Sequence of chain 1.E:
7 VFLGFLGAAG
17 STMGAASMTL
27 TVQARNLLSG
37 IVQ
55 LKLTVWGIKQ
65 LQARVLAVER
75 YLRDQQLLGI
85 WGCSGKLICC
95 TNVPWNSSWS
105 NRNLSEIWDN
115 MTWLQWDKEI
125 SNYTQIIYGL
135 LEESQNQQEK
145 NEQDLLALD

A small-molecule ligand and the protein it binds are described below.
Small molecule (SMILES): CC(=O)N[C@@H]1[C@@H](O)[C@H](O)[C@@H](CO)O[C@H]1O

Binding-site contacts:
Ligand atom O6 contacts residue ASN107 of chain 1.E at 4.4 Å.
Ligand atom C7 contacts residue ASN107 of chain 1.E at 3.8 Å.
Ligand atom O5 contacts residue ASN107 of chain 1.E at 2.0 Å (h-bond).
Ligand atom C1 contacts residue ASN107 of chain 1.E at 1.3 Å.
Ligand atom C4 contacts residue ASN107 of chain 1.E at 3.9 Å.
Ligand atom C8 contacts residue ASN105 of chain 1.E at 3.9 Å.
Ligand atom C7 contacts residue GLU110 of chain 1.E at 4.4 Å.
Ligand atom N2 contacts residue ASN107 of chain 1.E at 2.7 Å (h-bond).
Ligand atom C3 contacts residue ASN107 of chain 1.E at 3.6 Å.
Ligand atom C5 contacts residue ASN107 of chain 1.E at 3.3 Å.
Ligand atom C2 contacts residue ASN107 of chain 1.E at 2.2 Å.
Ligand atom N2 contacts residue GLU110 of chain 1.E at 4.4 Å.
Ligand atom C6 contacts residue ASN107 of chain 1.E at 4.3 Å.